Sequence of chain 1.T:
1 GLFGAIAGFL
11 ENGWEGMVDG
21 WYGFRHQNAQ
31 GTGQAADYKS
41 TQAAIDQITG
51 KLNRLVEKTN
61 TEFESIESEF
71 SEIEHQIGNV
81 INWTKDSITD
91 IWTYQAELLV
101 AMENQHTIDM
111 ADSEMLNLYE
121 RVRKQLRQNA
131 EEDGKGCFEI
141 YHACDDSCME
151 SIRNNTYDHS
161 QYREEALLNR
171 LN

Binding-site contacts:
Ligand atom C8 contacts residue ASN82 of chain 1.T at 4.4 Å.
Ligand atom C7 contacts residue HIS75 of chain 1.T at 4.5 Å.
Ligand atom C3 contacts residue ASN82 of chain 1.T at 3.9 Å.
Ligand atom O7 contacts residue GLU108 of chain 1.E at 4.0 Å.
Ligand atom C4 contacts residue ASN82 of chain 1.T at 4.3 Å.
Ligand atom C2 contacts residue ASN82 of chain 1.T at 2.5 Å.
Ligand atom O5 contacts residue ASN82 of chain 1.T at 2.5 Å (h-bond).
Ligand atom C7 contacts residue ASN82 of chain 1.T at 3.2 Å.
Ligand atom C8 contacts residue ASN79 of chain 1.T at 3.1 Å.
Ligand atom N2 contacts residue ASN79 of chain 1.T at 4.5 Å.
Ligand atom C5 contacts residue ASN82 of chain 1.T at 3.8 Å.
Ligand atom C8 contacts residue GLY78 of chain 1.T at 4.0 Å.
Ligand atom O7 contacts residue ASN79 of chain 1.T at 2.6 Å (h-bond).
Ligand atom C8 contacts residue GLU108 of chain 1.E at 4.4 Å.
Ligand atom O7 contacts residue ASN82 of chain 1.T at 3.2 Å (h-bond).
Ligand atom C1 contacts residue ASN82 of chain 1.T at 1.5 Å.
Ligand atom N2 contacts residue ASN82 of chain 1.T at 2.9 Å (h-bond).
Ligand atom C8 contacts residue HIS75 of chain 1.T at 3.5 Å.
Ligand atom C7 contacts residue ASN79 of chain 1.T at 3.2 Å.
Ligand atom C7 contacts residue GLY78 of chain 1.T at 4.5 Å.

Sequence of chain 1.E:
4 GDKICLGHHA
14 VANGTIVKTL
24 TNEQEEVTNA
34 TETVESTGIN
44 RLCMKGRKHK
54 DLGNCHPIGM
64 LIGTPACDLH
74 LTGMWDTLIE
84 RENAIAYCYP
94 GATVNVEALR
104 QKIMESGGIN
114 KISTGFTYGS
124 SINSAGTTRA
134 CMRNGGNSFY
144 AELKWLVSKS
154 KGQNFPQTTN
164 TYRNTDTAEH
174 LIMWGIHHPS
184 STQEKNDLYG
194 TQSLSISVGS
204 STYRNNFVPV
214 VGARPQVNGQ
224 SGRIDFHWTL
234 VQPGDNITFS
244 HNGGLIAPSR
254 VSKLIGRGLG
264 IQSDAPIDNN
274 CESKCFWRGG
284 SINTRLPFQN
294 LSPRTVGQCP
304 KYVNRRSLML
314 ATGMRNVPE

This protein binds this small molecule.
Small molecule (SMILES): CC(=O)N[C@@H]1[C@@H](O)[C@H](O)[C@@H](CO)O[C@H]1O